Sequence of chain 1.A:
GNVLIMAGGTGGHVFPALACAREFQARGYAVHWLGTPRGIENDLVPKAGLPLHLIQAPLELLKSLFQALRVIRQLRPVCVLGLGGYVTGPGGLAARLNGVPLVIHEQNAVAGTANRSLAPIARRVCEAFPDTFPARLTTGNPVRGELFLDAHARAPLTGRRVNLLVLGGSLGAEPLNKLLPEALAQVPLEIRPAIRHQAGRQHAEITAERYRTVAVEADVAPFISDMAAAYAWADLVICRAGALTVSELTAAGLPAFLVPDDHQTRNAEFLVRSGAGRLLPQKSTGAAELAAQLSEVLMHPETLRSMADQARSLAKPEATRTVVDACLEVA

Binding-site contacts:
Ligand atom O6' contacts residue HIS15 of chain 1.A at 3.0 Å.
Ligand atom C3' contacts residue GLN288 of chain 1.A at 3.4 Å.
Ligand atom C4 contacts residue PHE242 of chain 1.A at 3.4 Å (hydrophobic).
Ligand atom O3B contacts residue GLU267 of chain 1.A at 2.7 Å (salt-bridge).
Ligand atom O2B contacts residue SER189 of chain 1.A at 3.0 Å.
Ligand atom O3B contacts residue ARG163 of chain 1.A at 3.2 Å (salt-bridge).
Ligand atom O2' contacts residue ARG163 of chain 1.A at 2.8 Å (salt-bridge).
Ligand atom C5 contacts residue PHE242 of chain 1.A at 3.5 Å (hydrophobic).
Ligand atom C4 contacts residue ILE243 of chain 1.A at 3.4 Å (hydrophobic).
Ligand atom C3B contacts residue GLU267 of chain 1.A at 3.3 Å.
Ligand atom O2' contacts residue GLU267 of chain 1.A at 2.5 Å (salt-bridge).
Ligand atom O4' contacts residue ASN124 of chain 1.A at 2.8 Å (h-bond).
Ligand atom O2A contacts residue THR264 of chain 1.A at 2.8 Å (h-bond).
Ligand atom N3 contacts residue ILE243 of chain 1.A at 2.8 Å (h-bond).
Ligand atom O3B contacts residue LEU263 of chain 1.A at 3.3 Å.
Ligand atom C4 contacts residue MET246 of chain 1.A at 3.4 Å (hydrophobic).
Ligand atom C6' contacts residue HIS15 of chain 1.A at 3.2 Å.
Ligand atom O4 contacts residue MET246 of chain 1.A at 3.2 Å.
Ligand atom O1A contacts residue ALA262 of chain 1.A at 3.4 Å (h-bond).
Ligand atom O2 contacts residue ARG163 of chain 1.A at 3.4 Å (salt-bridge).
Ligand atom C2B contacts residue GLU267 of chain 1.A at 3.3 Å.
Ligand atom N3 contacts residue PHE242 of chain 1.A at 3.3 Å.
Ligand atom O2 contacts residue PHE17 of chain 1.A at 3.3 Å.
Ligand atom O5B contacts residue LEU263 of chain 1.A at 3.2 Å.
Ligand atom O5B contacts residue GLY14 of chain 1.A at 3.2 Å.
Ligand atom O4' contacts residue GLY261 of chain 1.A at 3.3 Å.
Ligand atom O6' contacts residue ASN124 of chain 1.A at 3.0 Å (h-bond).
Ligand atom O1A contacts residue LEU263 of chain 1.A at 3.2 Å (h-bond).
Ligand atom O4B contacts residue PHE17 of chain 1.A at 3.5 Å.
Ligand atom N3 contacts residue MET246 of chain 1.A at 3.4 Å.
Ligand atom O4' contacts residue ALA262 of chain 1.A at 2.9 Å (h-bond).
Ligand atom O2A contacts residue GLY261 of chain 1.A at 3.2 Å (h-bond).
Ligand atom O1A contacts residue GLY14 of chain 1.A at 3.2 Å.
Ligand atom O5' contacts residue THR12 of chain 1.A at 3.2 Å (h-bond).
Ligand atom O1B contacts residue THR12 of chain 1.A at 3.1 Å (h-bond).
Ligand atom O4 contacts residue ILE243 of chain 1.A at 2.7 Å (h-bond).
Ligand atom C1B contacts residue PHE17 of chain 1.A at 3.5 Å (hydrophobic).
Ligand atom O3' contacts residue GLN288 of chain 1.A at 2.8 Å (h-bond).
Ligand atom O1B contacts residue GLY14 of chain 1.A at 2.6 Å (h-bond).
Ligand atom O3B contacts residue PHE17 of chain 1.A at 3.4 Å.

The protein below binds the small molecule below.
Small molecule (SMILES): CC(=O)N[C@H]1[C@@H](O[P](=O)(O)O[P](=O)(O)OC[C@H]2O[C@@H](n3ccc(=O)[nH]c3=O)[C@H](O)[C@@H]2O)O[C@H](CO)[C@@H](O)[C@@H]1O